This protein binds this small molecule.
Small molecule (SMILES): O=C(N[C@H](CO)[C@H](O)c1ccc([N+](=O)[O-])cc1)C(Cl)Cl

Binding-site contacts:
Ligand atom C2 contacts residue GLY52 of chain 1.C at 4.2 Å.
Ligand atom O4 contacts residue PRO50 of chain 1.C at 3.4 Å.
Ligand atom C4 contacts residue PRO50 of chain 1.C at 4.4 Å (hydrophobic).
Ligand atom CL2 contacts residue GLY123 of chain 1.C at 3.7 Å.
Ligand atom CL2 contacts residue TYR125 of chain 1.C at 3.9 Å.
Ligand atom CL1 contacts residue ILE124 of chain 1.C at 3.3 Å.
Ligand atom CL1 contacts residue GLY123 of chain 1.C at 3.9 Å.
Ligand atom C1 contacts residue GLY52 of chain 1.C at 4.3 Å.
Ligand atom CL1 contacts residue PRO50 of chain 1.C at 3.6 Å.
Ligand atom C8 contacts residue PRO53 of chain 1.C at 4.0 Å (hydrophobic).
Ligand atom N9 contacts residue ILE121 of chain 1.C at 4.4 Å.
Ligand atom C1 contacts residue GLY123 of chain 1.C at 4.4 Å.
Ligand atom N2 contacts residue PRO50 of chain 1.C at 4.4 Å.
Ligand atom CL2 contacts residue ILE121 of chain 1.C at 4.2 Å.
Ligand atom O9B contacts residue PRO53 of chain 1.C at 4.0 Å.
Ligand atom CL1 contacts residue PRO53 of chain 1.C at 4.2 Å.
Ligand atom O2 contacts residue PRO50 of chain 1.C at 4.1 Å.
Ligand atom C1 contacts residue PRO50 of chain 1.C at 4.1 Å (hydrophobic).
Ligand atom CL1 contacts residue GLY52 of chain 1.C at 3.3 Å.
Ligand atom C1 contacts residue TYR125 of chain 1.C at 3.8 Å (hydrophobic).
Ligand atom CL2 contacts residue GLY52 of chain 1.C at 4.3 Å.
Ligand atom CL1 contacts residue TYR125 of chain 1.C at 3.7 Å.
Ligand atom CL2 contacts residue PRO53 of chain 1.C at 3.7 Å.
Ligand atom C2 contacts residue PRO50 of chain 1.C at 4.0 Å (hydrophobic).
Ligand atom CL2 contacts residue THR98 of chain 1.C at 4.1 Å.
Ligand atom O2 contacts residue ILE51 of chain 1.C at 4.5 Å.
Ligand atom CL1 contacts residue ILE51 of chain 1.C at 4.0 Å.
Ligand atom O9A contacts residue ILE121 of chain 1.C at 3.5 Å.
Ligand atom O2 contacts residue PRO53 of chain 1.C at 3.3 Å.
Ligand atom O2 contacts residue GLY52 of chain 1.C at 3.2 Å.
Ligand atom N9 contacts residue PRO53 of chain 1.C at 4.2 Å.
Ligand atom C1 contacts residue PRO53 of chain 1.C at 4.4 Å (hydrophobic).
Ligand atom C2 contacts residue PRO53 of chain 1.C at 4.1 Å (hydrophobic).
Ligand atom C9 contacts residue PRO53 of chain 1.C at 4.2 Å (hydrophobic).

Sequence of chain 1.C:
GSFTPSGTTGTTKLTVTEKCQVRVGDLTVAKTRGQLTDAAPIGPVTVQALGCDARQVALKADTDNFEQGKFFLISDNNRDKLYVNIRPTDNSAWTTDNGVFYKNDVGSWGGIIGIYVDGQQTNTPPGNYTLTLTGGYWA